Binding-site contacts:
Ligand atom F2 contacts residue ASN164 of chain 5.A at 2.9 Å.
Ligand atom C1 contacts residue TYR295 of chain 5.A at 3.4 Å (hydrophobic).
Ligand atom O3 contacts residue GLU351 of chain 5.A at 4.1 Å.
Ligand atom O5 contacts residue GLU351 of chain 5.A at 2.5 Å (salt-bridge).
Ligand atom F2 contacts residue GLU351 of chain 5.A at 2.7 Å.
Ligand atom C6 contacts residue PHE413 of chain 5.A at 4.0 Å (hydrophobic).
Ligand atom O3 contacts residue HIS120 of chain 5.A at 3.1 Å.
Ligand atom C3 contacts residue GLN19 of chain 5.A at 3.8 Å.
Ligand atom C4 contacts residue TRP405 of chain 5.A at 3.7 Å (hydrophobic).
Ligand atom C1 contacts residue GLU351 of chain 5.A at 1.4 Å.
Ligand atom C2 contacts residue GLU351 of chain 5.A at 2.3 Å.
Ligand atom C5 contacts residue GLU351 of chain 5.A at 3.0 Å.
Ligand atom C3 contacts residue TRP405 of chain 5.A at 3.8 Å (hydrophobic).
Ligand atom C6 contacts residue GLU404 of chain 5.A at 3.4 Å.
Ligand atom O3 contacts residue TRP405 of chain 5.A at 2.8 Å (h-bond).
Ligand atom C2 contacts residue HIS120 of chain 5.A at 4.1 Å.
Ligand atom C6 contacts residue TRP325 of chain 5.A at 3.9 Å (hydrophobic).
Ligand atom O5 contacts residue GLU165 of chain 5.A at 4.0 Å.
Ligand atom C6 contacts residue TYR295 of chain 5.A at 3.4 Å (hydrophobic).
Ligand atom C4 contacts residue GLU404 of chain 5.A at 3.8 Å.
Ligand atom O4 contacts residue TRP405 of chain 5.A at 3.5 Å (h-bond).
Ligand atom C3 contacts residue GLU351 of chain 5.A at 2.9 Å.
Ligand atom O4 contacts residue GLN19 of chain 5.A at 3.1 Å (h-bond).
Ligand atom C3 contacts residue HIS120 of chain 5.A at 4.0 Å.
Ligand atom C5 contacts residue TYR295 of chain 5.A at 3.0 Å (hydrophobic).
Ligand atom O6 contacts residue TRP325 of chain 5.A at 3.5 Å.
Ligand atom O4 contacts residue TRP397 of chain 5.A at 3.4 Å.
Ligand atom C2 contacts residue ASN164 of chain 5.A at 4.2 Å.
Ligand atom O4 contacts residue GLU404 of chain 5.A at 2.8 Å (salt-bridge).
Ligand atom C1 contacts residue GLU165 of chain 5.A at 3.3 Å.
Ligand atom O3 contacts residue TRP121 of chain 5.A at 4.0 Å.
Ligand atom F2 contacts residue GLU165 of chain 5.A at 3.3 Å.
Ligand atom C5 contacts residue TRP397 of chain 5.A at 4.0 Å (hydrophobic).
Ligand atom O6 contacts residue GLU404 of chain 5.A at 2.7 Å (salt-bridge).
Ligand atom O3 contacts residue GLN19 of chain 5.A at 2.8 Å (h-bond).
Ligand atom C3 contacts residue TRP397 of chain 5.A at 3.9 Å (hydrophobic).
Ligand atom C4 contacts residue GLU351 of chain 5.A at 3.6 Å.
Ligand atom O5 contacts residue TYR295 of chain 5.A at 2.9 Å.
Ligand atom C2 contacts residue GLU165 of chain 5.A at 3.3 Å.
Ligand atom F2 contacts residue HIS120 of chain 5.A at 3.2 Å.

Sequence of chain 5.A:
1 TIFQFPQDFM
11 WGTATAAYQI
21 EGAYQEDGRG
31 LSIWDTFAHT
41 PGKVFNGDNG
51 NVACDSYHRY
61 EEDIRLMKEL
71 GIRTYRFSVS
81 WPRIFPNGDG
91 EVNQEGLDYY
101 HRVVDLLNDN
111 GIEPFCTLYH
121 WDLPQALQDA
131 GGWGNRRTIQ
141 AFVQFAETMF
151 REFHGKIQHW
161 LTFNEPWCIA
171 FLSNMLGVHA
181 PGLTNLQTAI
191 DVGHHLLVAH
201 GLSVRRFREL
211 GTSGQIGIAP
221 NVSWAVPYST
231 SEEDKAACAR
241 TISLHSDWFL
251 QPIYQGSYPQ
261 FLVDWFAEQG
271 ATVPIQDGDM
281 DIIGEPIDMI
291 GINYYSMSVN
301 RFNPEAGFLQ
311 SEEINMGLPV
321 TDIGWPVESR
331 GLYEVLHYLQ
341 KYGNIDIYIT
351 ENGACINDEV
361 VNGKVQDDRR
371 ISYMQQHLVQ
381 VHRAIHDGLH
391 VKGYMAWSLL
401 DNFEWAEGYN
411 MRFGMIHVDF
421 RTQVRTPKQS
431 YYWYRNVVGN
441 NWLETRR

The protein below binds the small molecule below.
Small molecule (SMILES): OC[C@H]1O[C@H](O)[C@H](F)[C@@H](O)[C@@H]1O